The protein below binds the small molecule below.
Small molecule (SMILES): CC(=O)N[C@@H]1[C@@H](O)[C@H](O)[C@@H](CO)O[C@H]1O

Sequence of chain 1.A:
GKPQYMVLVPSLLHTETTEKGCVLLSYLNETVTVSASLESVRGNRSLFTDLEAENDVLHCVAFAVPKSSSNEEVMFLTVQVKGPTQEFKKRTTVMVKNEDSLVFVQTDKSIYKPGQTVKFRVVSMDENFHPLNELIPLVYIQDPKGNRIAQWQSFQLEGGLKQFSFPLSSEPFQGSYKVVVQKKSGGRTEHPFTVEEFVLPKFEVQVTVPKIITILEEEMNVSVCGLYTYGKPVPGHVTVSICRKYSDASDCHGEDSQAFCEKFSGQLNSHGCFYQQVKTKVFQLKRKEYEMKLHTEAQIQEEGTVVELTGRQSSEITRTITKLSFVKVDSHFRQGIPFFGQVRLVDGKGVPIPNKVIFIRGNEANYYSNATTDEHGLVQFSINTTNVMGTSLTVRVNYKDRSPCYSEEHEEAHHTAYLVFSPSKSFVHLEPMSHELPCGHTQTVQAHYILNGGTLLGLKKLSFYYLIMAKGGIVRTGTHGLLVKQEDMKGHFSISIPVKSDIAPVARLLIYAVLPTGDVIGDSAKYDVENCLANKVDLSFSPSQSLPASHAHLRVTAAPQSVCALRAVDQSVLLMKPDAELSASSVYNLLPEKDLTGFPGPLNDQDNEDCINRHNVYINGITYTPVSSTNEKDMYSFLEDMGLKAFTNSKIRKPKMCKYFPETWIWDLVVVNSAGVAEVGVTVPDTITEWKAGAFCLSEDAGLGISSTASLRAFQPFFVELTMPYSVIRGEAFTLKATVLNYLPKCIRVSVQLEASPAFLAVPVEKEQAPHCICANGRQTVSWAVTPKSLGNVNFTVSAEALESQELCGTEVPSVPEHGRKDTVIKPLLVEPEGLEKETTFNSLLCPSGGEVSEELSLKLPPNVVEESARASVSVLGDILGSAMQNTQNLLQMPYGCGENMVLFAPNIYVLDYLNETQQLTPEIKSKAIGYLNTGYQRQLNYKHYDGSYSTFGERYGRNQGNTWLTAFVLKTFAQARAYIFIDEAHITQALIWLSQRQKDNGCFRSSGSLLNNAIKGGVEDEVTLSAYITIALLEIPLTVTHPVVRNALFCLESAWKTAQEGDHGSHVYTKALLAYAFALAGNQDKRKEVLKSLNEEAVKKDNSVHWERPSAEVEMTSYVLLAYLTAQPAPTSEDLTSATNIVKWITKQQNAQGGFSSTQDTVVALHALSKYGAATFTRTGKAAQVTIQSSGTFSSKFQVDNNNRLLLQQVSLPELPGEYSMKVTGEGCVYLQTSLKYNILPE

Binding-site contacts:
Ligand atom O7 contacts residue ASN44 of chain 1.A at 3.2 Å (h-bond).
Ligand atom C7 contacts residue ASN44 of chain 1.A at 3.5 Å.
Ligand atom C1 contacts residue ASN44 of chain 1.A at 1.4 Å.
Ligand atom C8 contacts residue ASN44 of chain 1.A at 4.1 Å.
Ligand atom N2 contacts residue ASN44 of chain 1.A at 2.9 Å (h-bond).
Ligand atom C2 contacts residue ASN44 of chain 1.A at 2.5 Å.
Ligand atom C3 contacts residue ASN44 of chain 1.A at 3.8 Å.
Ligand atom C5 contacts residue ASN44 of chain 1.A at 3.7 Å.
Ligand atom O5 contacts residue ASN44 of chain 1.A at 2.4 Å (h-bond).
Ligand atom C4 contacts residue ASN44 of chain 1.A at 4.2 Å.